The protein below binds the small molecule below.
Small molecule (SMILES): Nc1ncnc2c1ncn2[C@H]1C[C@H](O)[C@@H](COP(=O)(O)O)O1

Sequence of chain 1.AA:
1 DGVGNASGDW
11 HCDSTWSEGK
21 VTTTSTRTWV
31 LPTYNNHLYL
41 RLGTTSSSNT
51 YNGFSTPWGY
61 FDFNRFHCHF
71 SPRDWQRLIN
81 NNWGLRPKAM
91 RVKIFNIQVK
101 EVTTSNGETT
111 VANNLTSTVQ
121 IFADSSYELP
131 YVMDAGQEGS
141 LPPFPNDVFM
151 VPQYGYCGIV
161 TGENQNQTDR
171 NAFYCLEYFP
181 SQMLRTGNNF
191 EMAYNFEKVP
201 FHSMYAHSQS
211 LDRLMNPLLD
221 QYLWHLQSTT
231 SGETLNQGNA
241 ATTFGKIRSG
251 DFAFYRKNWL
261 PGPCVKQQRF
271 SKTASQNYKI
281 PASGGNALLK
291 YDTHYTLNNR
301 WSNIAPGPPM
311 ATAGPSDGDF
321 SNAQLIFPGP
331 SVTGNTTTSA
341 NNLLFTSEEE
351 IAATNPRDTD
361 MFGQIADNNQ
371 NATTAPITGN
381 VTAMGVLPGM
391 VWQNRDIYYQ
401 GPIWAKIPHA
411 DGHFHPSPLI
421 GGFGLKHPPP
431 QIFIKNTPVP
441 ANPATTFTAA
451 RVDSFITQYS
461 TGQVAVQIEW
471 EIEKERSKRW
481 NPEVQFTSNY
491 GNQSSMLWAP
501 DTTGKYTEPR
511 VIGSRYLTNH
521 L

Binding-site contacts:
Ligand atom N6 contacts residue GLY424 of chain 1.AA at 3.8 Å.
Ligand atom N1 contacts residue PRO200 of chain 1.AA at 4.1 Å.
Ligand atom N9 contacts residue PRO416 of chain 1.AA at 4.2 Å.
Ligand atom N7 contacts residue ASN394 of chain 1.AA at 4.3 Å.
Ligand atom N7 contacts residue HIS415 of chain 1.AA at 3.8 Å.
Ligand atom N3 contacts residue PRO200 of chain 1.AA at 4.2 Å.
Ligand atom C2 contacts residue GLY424 of chain 1.AA at 4.1 Å.
Ligand atom C6 contacts residue SER417 of chain 1.AA at 4.5 Å.
Ligand atom C6 contacts residue GLY424 of chain 1.AA at 4.5 Å.
Ligand atom P contacts residue PRO200 of chain 1.AA at 4.5 Å.
Ligand atom C2' contacts residue HIS415 of chain 1.AA at 3.9 Å.
Ligand atom O1P contacts residue PRO200 of chain 1.AA at 4.1 Å.
Ligand atom C2 contacts residue PRO200 of chain 1.AA at 4.1 Å (hydrophobic).
Ligand atom C6 contacts residue PRO416 of chain 1.AA at 3.0 Å (hydrophobic).
Ligand atom N6 contacts residue PRO416 of chain 1.AA at 3.1 Å (h-bond).
Ligand atom C4 contacts residue PRO200 of chain 1.AA at 4.1 Å (hydrophobic).
Ligand atom N7 contacts residue PRO416 of chain 1.AA at 4.4 Å.
Ligand atom C6 contacts residue PRO200 of chain 1.AA at 4.0 Å (hydrophobic).
Ligand atom C8 contacts residue PRO200 of chain 1.AA at 4.4 Å (hydrophobic).
Ligand atom C8 contacts residue HIS415 of chain 1.AA at 3.6 Å.
Ligand atom N7 contacts residue SER417 of chain 1.AA at 4.4 Å.
Ligand atom C2 contacts residue VAL199 of chain 1.AA at 4.2 Å (hydrophobic).
Ligand atom C6 contacts residue VAL199 of chain 1.AA at 4.3 Å (hydrophobic).
Ligand atom O3P contacts residue PRO200 of chain 1.AA at 3.9 Å.
Ligand atom N6 contacts residue VAL199 of chain 1.AA at 4.5 Å.
Ligand atom N1 contacts residue PRO416 of chain 1.AA at 3.2 Å (h-bond).
Ligand atom N9 contacts residue PRO200 of chain 1.AA at 4.4 Å.
Ligand atom N3 contacts residue PRO416 of chain 1.AA at 4.1 Å.
Ligand atom C2 contacts residue PRO416 of chain 1.AA at 3.9 Å (hydrophobic).
Ligand atom C1' contacts residue PRO416 of chain 1.AA at 4.5 Å (hydrophobic).
Ligand atom N6 contacts residue SER417 of chain 1.AA at 3.8 Å.
Ligand atom N6 contacts residue PRO200 of chain 1.AA at 4.4 Å.
Ligand atom N7 contacts residue PRO200 of chain 1.AA at 4.0 Å.
Ligand atom C5 contacts residue PRO416 of chain 1.AA at 3.6 Å (hydrophobic).
Ligand atom N1 contacts residue GLY424 of chain 1.AA at 3.5 Å (h-bond).
Ligand atom O3P contacts residue LYS198 of chain 1.AA at 4.5 Å.
Ligand atom N1 contacts residue VAL199 of chain 1.AA at 3.7 Å.
Ligand atom C4 contacts residue PRO416 of chain 1.AA at 4.0 Å (hydrophobic).
Ligand atom C5 contacts residue PRO200 of chain 1.AA at 3.8 Å (hydrophobic).